Sequence of chain 1.A:
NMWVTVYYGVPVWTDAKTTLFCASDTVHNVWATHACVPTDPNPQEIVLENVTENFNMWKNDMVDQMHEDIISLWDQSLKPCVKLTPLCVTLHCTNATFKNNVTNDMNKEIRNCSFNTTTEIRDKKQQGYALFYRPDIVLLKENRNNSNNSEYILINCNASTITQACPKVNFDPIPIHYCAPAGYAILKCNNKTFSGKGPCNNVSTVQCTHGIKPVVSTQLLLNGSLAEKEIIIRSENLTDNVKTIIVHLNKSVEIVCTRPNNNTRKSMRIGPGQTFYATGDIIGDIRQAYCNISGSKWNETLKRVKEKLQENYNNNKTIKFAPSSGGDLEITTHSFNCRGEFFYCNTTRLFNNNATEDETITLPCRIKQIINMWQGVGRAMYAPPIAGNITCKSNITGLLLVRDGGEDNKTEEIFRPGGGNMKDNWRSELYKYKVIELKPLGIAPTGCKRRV

Binding-site contacts:
Ligand atom C7 contacts residue TYR172 of chain 1.A at 3.7 Å (hydrophobic).
Ligand atom C4 contacts residue TYR172 of chain 1.A at 4.3 Å (hydrophobic).
Ligand atom O7 contacts residue THR140 of chain 1.A at 3.1 Å (h-bond).
Ligand atom C2 contacts residue TYR172 of chain 1.A at 4.2 Å (hydrophobic).
Ligand atom C8 contacts residue LEU174 of chain 1.A at 4.1 Å (hydrophobic).
Ligand atom O7 contacts residue ALA139 of chain 1.A at 4.0 Å.
Ligand atom C8 contacts residue GLN170 of chain 1.A at 4.4 Å.
Ligand atom C3 contacts residue ASN155 of chain 1.A at 3.8 Å.
Ligand atom O7 contacts residue ASN155 of chain 1.A at 3.3 Å (h-bond).
Ligand atom C7 contacts residue LEU174 of chain 1.A at 4.3 Å (hydrophobic).
Ligand atom O5 contacts residue TYR172 of chain 1.A at 4.0 Å.
Ligand atom C6 contacts residue TYR172 of chain 1.A at 4.3 Å (hydrophobic).
Ligand atom C8 contacts residue PHE141 of chain 1.A at 3.7 Å (hydrophobic).
Ligand atom C5 contacts residue ASN155 of chain 1.A at 3.7 Å.
Ligand atom C8 contacts residue ASN155 of chain 1.A at 4.4 Å.
Ligand atom C8 contacts residue TYR172 of chain 1.A at 3.7 Å (hydrophobic).
Ligand atom O3 contacts residue TYR172 of chain 1.A at 4.4 Å.
Ligand atom N2 contacts residue TYR172 of chain 1.A at 4.2 Å.
Ligand atom C1 contacts residue ASN155 of chain 1.A at 1.4 Å.
Ligand atom C8 contacts residue ASP324 of chain 1.A at 3.2 Å.
Ligand atom C1 contacts residue TYR172 of chain 1.A at 3.6 Å (hydrophobic).
Ligand atom C7 contacts residue ASN155 of chain 1.A at 3.3 Å.
Ligand atom C5 contacts residue TYR172 of chain 1.A at 3.7 Å (hydrophobic).
Ligand atom O4 contacts residue TYR172 of chain 1.A at 3.9 Å.
Ligand atom C6 contacts residue ASN155 of chain 1.A at 4.3 Å.
Ligand atom C4 contacts residue ASN155 of chain 1.A at 4.2 Å.
Ligand atom O5 contacts residue ASN155 of chain 1.A at 2.4 Å (h-bond).
Ligand atom C2 contacts residue ASN155 of chain 1.A at 2.5 Å.
Ligand atom C7 contacts residue THR140 of chain 1.A at 3.6 Å.
Ligand atom C8 contacts residue THR140 of chain 1.A at 3.5 Å.
Ligand atom N2 contacts residue ASN155 of chain 1.A at 2.9 Å (h-bond).
Ligand atom O7 contacts residue TYR172 of chain 1.A at 3.6 Å.
Ligand atom C3 contacts residue TYR172 of chain 1.A at 3.8 Å (hydrophobic).
Ligand atom N2 contacts residue LEU174 of chain 1.A at 4.5 Å.

The protein below binds the small molecule below.
Small molecule (SMILES): CC(=O)N[C@H]1[C@H](O[C@H]2[C@H](O)[C@@H](NC(C)=O)CO[C@@H]2CO)O[C@H](CO)[C@@H](O)[C@@H]1O